Binding-site contacts:
Ligand atom O3 contacts residue GLN408 of chain 2.A at 3.0 Å (h-bond).
Ligand atom C2 contacts residue SER415 of chain 2.A at 4.0 Å.
Ligand atom O5 contacts residue CYS413 of chain 2.A at 4.2 Å.
Ligand atom O6 contacts residue GLY348 of chain 2.A at 3.2 Å (h-bond).
Ligand atom C4 contacts residue GLU181 of chain 2.A at 4.3 Å.
Ligand atom C5 contacts residue NAG1 of chain 2.Y at 4.0 Å.
Ligand atom C4 contacts residue LYS35 of chain 2.A at 4.1 Å.
Ligand atom C8 contacts residue ASN346 of chain 2.A at 3.1 Å.
Ligand atom C1 contacts residue SER415 of chain 2.A at 3.4 Å.
Ligand atom O6 contacts residue SER179 of chain 2.A at 3.2 Å.
Ligand atom C4 contacts residue VAL414 of chain 2.A at 4.1 Å (hydrophobic).
Ligand atom C3 contacts residue VAL414 of chain 2.A at 4.0 Å (hydrophobic).
Ligand atom O5 contacts residue ASN232 of chain 2.A at 2.9 Å (h-bond).
Ligand atom C1 contacts residue NAG1 of chain 2.Y at 4.3 Å.
Ligand atom O7 contacts residue ASN346 of chain 2.A at 4.2 Å.
Ligand atom C6 contacts residue NAG1 of chain 2.Y at 3.8 Å.
Ligand atom C3 contacts residue LYS35 of chain 2.A at 4.0 Å.
Ligand atom O4 contacts residue LYS35 of chain 2.A at 3.0 Å.
Ligand atom C5 contacts residue GLU181 of chain 2.A at 3.9 Å.
Ligand atom C3 contacts residue CYS413 of chain 2.A at 4.3 Å (hydrophobic).
Ligand atom C6 contacts residue GLY348 of chain 2.A at 4.3 Å.
Ligand atom O4 contacts residue VAL414 of chain 2.A at 4.0 Å.
Ligand atom O5 contacts residue NAG1 of chain 2.Y at 3.5 Å (h-bond).
Ligand atom O6 contacts residue GLU181 of chain 2.A at 4.1 Å.
Ligand atom C6 contacts residue ARG412 of chain 2.A at 4.2 Å.
Ligand atom O3 contacts residue CYS413 of chain 2.A at 3.7 Å.
Ligand atom O3 contacts residue LYS35 of chain 2.A at 3.1 Å.
Ligand atom C7 contacts residue ASN346 of chain 2.A at 3.9 Å.
Ligand atom C5 contacts residue VAL414 of chain 2.A at 3.6 Å (hydrophobic).
Ligand atom C1 contacts residue GLU181 of chain 2.A at 3.9 Å.
Ligand atom N2 contacts residue SER415 of chain 2.A at 3.6 Å (h-bond).
Ligand atom C3 contacts residue GLN408 of chain 2.A at 4.3 Å.
Ligand atom C1 contacts residue ASN232 of chain 2.A at 3.1 Å.
Ligand atom C6 contacts residue SER179 of chain 2.A at 3.7 Å.
Ligand atom C5 contacts residue ASN232 of chain 2.A at 4.1 Å.
Ligand atom O6 contacts residue NAG1 of chain 2.Y at 4.4 Å.
Ligand atom O4 contacts residue GLU181 of chain 2.A at 4.1 Å.
Ligand atom O6 contacts residue CYS347 of chain 2.A at 3.9 Å.
Ligand atom O7 contacts residue PRO182 of chain 2.A at 3.6 Å.
Ligand atom C3 contacts residue GLU181 of chain 2.A at 4.1 Å.

This small molecule binds to this protein.
Small molecule (SMILES): CC(=O)N[C@H]1[C@H](O[C@H]2[C@H](O)[C@@H](NC(C)=O)CO[C@@H]2CO)O[C@H](CO)[C@@H](O[C@@H]2O[C@H](CO[C@H]3O[C@H](CO)[C@@H](O)[C@H](O)[C@@H]3O)[C@@H](O)[C@H](O[C@H]3O[C@H](CO)[C@@H](O)[C@H](O)[C@@H]3O[C@H]3O[C@H](CO)[C@@H](O)[C@H](O)[C@@H]3O)[C@@H]2O)[C@@H]1O

Sequence of chain 2.A:
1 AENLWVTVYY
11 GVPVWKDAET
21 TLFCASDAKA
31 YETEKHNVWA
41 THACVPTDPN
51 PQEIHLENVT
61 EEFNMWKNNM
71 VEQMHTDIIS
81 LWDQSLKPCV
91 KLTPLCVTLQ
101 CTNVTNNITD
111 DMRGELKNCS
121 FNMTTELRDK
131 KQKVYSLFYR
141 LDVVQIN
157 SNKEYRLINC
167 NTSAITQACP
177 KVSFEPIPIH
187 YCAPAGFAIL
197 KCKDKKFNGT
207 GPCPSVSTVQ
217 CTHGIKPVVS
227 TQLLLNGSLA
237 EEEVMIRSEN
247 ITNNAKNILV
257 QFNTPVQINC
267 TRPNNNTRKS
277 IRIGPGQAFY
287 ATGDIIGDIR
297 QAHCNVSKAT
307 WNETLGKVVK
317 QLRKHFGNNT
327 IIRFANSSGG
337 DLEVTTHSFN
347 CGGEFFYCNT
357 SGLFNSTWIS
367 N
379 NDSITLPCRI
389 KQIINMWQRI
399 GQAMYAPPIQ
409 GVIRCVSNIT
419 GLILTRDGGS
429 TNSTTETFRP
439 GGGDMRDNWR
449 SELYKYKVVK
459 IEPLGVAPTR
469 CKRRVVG